Binding-site contacts:
Ligand atom C7 contacts residue GLU482 of chain 5.A at 4.1 Å.
Ligand atom N2 contacts residue ASN485 of chain 5.A at 2.7 Å (h-bond).
Ligand atom O3 contacts residue ARG465 of chain 5.A at 3.6 Å.
Ligand atom O5 contacts residue ASN485 of chain 5.A at 2.3 Å (h-bond).
Ligand atom C8 contacts residue GLU482 of chain 5.A at 3.8 Å.
Ligand atom O3 contacts residue ILE462 of chain 5.A at 4.0 Å.
Ligand atom C7 contacts residue ARG465 of chain 5.A at 3.9 Å.
Ligand atom C1 contacts residue ASN485 of chain 5.A at 1.4 Å.
Ligand atom C3 contacts residue ASN485 of chain 5.A at 3.6 Å.
Ligand atom O7 contacts residue SER466 of chain 5.A at 4.3 Å.
Ligand atom C8 contacts residue ASN485 of chain 5.A at 4.4 Å.
Ligand atom C8 contacts residue LYS469 of chain 5.A at 3.7 Å.
Ligand atom O7 contacts residue GLU482 of chain 5.A at 4.2 Å.
Ligand atom C4 contacts residue ASN485 of chain 5.A at 4.2 Å.
Ligand atom C5 contacts residue ASN485 of chain 5.A at 3.6 Å.
Ligand atom N2 contacts residue ARG465 of chain 5.A at 4.4 Å.
Ligand atom C2 contacts residue ASN485 of chain 5.A at 2.2 Å.
Ligand atom C3 contacts residue ARG465 of chain 5.A at 4.3 Å.
Ligand atom O7 contacts residue ARG465 of chain 5.A at 3.6 Å.
Ligand atom O7 contacts residue ASN485 of chain 5.A at 3.2 Å (h-bond).
Ligand atom C8 contacts residue ARG465 of chain 5.A at 4.0 Å.
Ligand atom O3 contacts residue ASN485 of chain 5.A at 4.4 Å.
Ligand atom C7 contacts residue ASN485 of chain 5.A at 3.2 Å.

Sequence of chain 5.A:
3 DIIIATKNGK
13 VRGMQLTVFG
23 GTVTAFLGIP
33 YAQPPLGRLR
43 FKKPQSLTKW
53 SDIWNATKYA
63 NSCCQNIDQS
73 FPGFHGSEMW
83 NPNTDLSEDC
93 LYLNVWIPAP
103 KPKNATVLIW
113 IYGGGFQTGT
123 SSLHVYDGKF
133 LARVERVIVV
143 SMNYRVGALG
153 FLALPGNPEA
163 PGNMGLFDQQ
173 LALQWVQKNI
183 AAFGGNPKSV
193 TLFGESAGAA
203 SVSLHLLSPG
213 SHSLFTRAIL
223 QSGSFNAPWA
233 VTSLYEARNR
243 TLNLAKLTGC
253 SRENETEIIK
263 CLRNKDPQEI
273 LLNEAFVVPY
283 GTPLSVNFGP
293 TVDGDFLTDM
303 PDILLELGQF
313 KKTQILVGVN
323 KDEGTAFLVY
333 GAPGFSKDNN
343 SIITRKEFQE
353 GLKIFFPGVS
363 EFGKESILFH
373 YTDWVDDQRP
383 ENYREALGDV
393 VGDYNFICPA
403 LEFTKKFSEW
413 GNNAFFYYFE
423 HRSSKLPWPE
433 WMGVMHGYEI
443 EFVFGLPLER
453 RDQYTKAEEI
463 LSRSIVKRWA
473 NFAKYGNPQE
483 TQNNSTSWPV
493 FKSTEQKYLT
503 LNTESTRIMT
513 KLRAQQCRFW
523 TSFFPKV

This protein binds this small molecule.
Small molecule (SMILES): CC(=O)N[C@@H]1[C@@H](O)[C@H](O)[C@@H](CO)O[C@H]1O